Sequence of chain 1.A:
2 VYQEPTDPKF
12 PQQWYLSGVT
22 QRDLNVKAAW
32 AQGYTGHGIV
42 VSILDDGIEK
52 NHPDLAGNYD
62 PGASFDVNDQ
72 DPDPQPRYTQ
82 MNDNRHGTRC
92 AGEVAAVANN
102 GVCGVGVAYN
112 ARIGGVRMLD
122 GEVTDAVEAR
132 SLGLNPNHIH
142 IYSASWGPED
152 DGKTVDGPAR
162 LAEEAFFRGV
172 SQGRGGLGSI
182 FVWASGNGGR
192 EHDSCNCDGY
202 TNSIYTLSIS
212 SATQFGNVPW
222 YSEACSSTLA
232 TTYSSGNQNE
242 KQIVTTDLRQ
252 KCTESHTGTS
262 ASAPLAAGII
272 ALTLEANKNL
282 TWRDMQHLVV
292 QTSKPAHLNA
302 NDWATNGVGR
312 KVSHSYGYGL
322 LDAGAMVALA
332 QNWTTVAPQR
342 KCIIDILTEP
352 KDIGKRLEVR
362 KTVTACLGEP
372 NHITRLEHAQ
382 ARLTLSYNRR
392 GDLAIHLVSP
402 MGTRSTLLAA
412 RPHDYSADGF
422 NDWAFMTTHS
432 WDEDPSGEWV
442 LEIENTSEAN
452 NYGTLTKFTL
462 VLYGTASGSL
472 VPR

Binding-site contacts:
Ligand atom NH2 contacts residue ASP157 of chain 1.A at 2.9 Å (salt-bridge).
Ligand atom NE contacts residue TYR201 of chain 1.A at 3.1 Å (h-bond).
Ligand atom N23 contacts residue SER146 of chain 1.A at 2.7 Å (h-bond).
Ligand atom NE contacts residue GLU129 of chain 1.A at 2.7 Å (salt-bridge).
Ligand atom N contacts residue GLY148 of chain 1.A at 2.7 Å (h-bond).
Ligand atom CZ contacts residue ASP157 of chain 1.A at 3.2 Å.
Ligand atom NZ contacts residue ASP47 of chain 1.A at 2.6 Å (salt-bridge).
Ligand atom O contacts residue TRP147 of chain 1.A at 3.2 Å.
Ligand atom OD contacts residue GLU129 of chain 1.A at 3.5 Å (salt-bridge).
Ligand atom C27 contacts residue ASP199 of chain 1.A at 3.1 Å.
Ligand atom O contacts residue GLY148 of chain 1.A at 3.1 Å (h-bond).
Ligand atom N34 contacts residue ALA185 of chain 1.A at 2.8 Å (h-bond).
Ligand atom C22 contacts residue THR260 of chain 1.A at 3.4 Å.
Ligand atom C16 contacts residue SER261 of chain 1.A at 3.2 Å.
Ligand atom C22 contacts residue SER146 of chain 1.A at 3.4 Å.
Ligand atom C8 contacts residue VAL124 of chain 1.A at 3.1 Å (hydrophobic).
Ligand atom N3 contacts residue VAL124 of chain 1.A at 2.8 Å (h-bond).
Ligand atom C18 contacts residue ASP151 of chain 1.A at 3.3 Å.
Ligand atom C21 contacts residue ALA185 of chain 1.A at 3.5 Å (hydrophobic).
Ligand atom CG contacts residue GLU129 of chain 1.A at 3.4 Å.
Ligand atom C7 contacts residue VAL124 of chain 1.A at 3.5 Å (hydrophobic).
Ligand atom N23 contacts residue SER261 of chain 1.A at 3.4 Å (h-bond).
Ligand atom NH1 contacts residue ASP157 of chain 1.A at 2.6 Å (salt-bridge).
Ligand atom CG2 contacts residue GLY148 of chain 1.A at 3.5 Å.
Ligand atom C17 contacts residue THR260 of chain 1.A at 3.5 Å.
Ligand atom C22 contacts residue TRP147 of chain 1.A at 3.5 Å (hydrophobic).
Ligand atom N35 contacts residue GLY148 of chain 1.A at 3.4 Å.
Ligand atom NH2 contacts residue TYR201 of chain 1.A at 2.8 Å (h-bond).
Ligand atom CE contacts residue ASP47 of chain 1.A at 3.4 Å.
Ligand atom C19 contacts residue ASP151 of chain 1.A at 3.0 Å.
Ligand atom NZ contacts residue ASP84 of chain 1.A at 3.0 Å (salt-bridge).
Ligand atom C contacts residue GLY148 of chain 1.A at 3.4 Å.
Ligand atom N34 contacts residue ASP199 of chain 1.A at 2.8 Å (salt-bridge).
Ligand atom C21 contacts residue TRP147 of chain 1.A at 3.4 Å (hydrophobic).
Ligand atom N3 contacts residue GLU129 of chain 1.A at 2.9 Å (salt-bridge).
Ligand atom CA contacts residue GLY148 of chain 1.A at 3.2 Å.
Ligand atom N35 contacts residue ASP199 of chain 1.A at 2.7 Å (salt-bridge).
Ligand atom N35 contacts residue PRO149 of chain 1.A at 3.0 Å (h-bond).
Ligand atom CZ contacts residue TYR201 of chain 1.A at 3.4 Å (hydrophobic).
Ligand atom C9 contacts residue VAL124 of chain 1.A at 3.4 Å (hydrophobic).

A protein and the small-molecule ligand that binds it are described below.
Small molecule (SMILES): CC(C)(C)[C@H](NC(=O)[C@H](CCON=C(N)N)NC(=O)Cc1ccc(CN=C(N)N)cc1)C(=O)N[C@@H](CCCCN)C(=O)NCc1ccc(C(=N)N)cc1